The small molecule below binds the protein below.
Small molecule (SMILES): CC(=O)N[C@@H]1[C@@H](O)[C@H](O)[C@@H](CO)O[C@H]1O

Sequence of chain 1.C:
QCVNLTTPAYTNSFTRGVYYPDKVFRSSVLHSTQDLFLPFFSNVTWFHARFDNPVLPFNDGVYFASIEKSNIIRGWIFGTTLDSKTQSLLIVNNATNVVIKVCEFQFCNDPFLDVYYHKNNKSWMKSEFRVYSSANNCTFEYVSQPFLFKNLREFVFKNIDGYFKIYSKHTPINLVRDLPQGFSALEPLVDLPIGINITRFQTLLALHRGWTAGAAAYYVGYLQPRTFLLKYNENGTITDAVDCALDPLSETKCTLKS

Binding-site contacts:
Ligand atom C2 contacts residue ASN165 of chain 1.C at 2.5 Å.
Ligand atom C1 contacts residue ASN165 of chain 1.C at 1.5 Å.
Ligand atom N2 contacts residue ASN165 of chain 1.C at 3.0 Å (h-bond).
Ligand atom C7 contacts residue ASN165 of chain 1.C at 4.0 Å.
Ligand atom C3 contacts residue ASN165 of chain 1.C at 3.9 Å.
Ligand atom C4 contacts residue ASN165 of chain 1.C at 4.3 Å.
Ligand atom C8 contacts residue ASN164 of chain 1.C at 4.3 Å.
Ligand atom O7 contacts residue ASN165 of chain 1.C at 4.3 Å.
Ligand atom O7 contacts residue ASN164 of chain 1.C at 3.6 Å.
Ligand atom O5 contacts residue ASN165 of chain 1.C at 2.4 Å (h-bond).
Ligand atom C7 contacts residue ASN164 of chain 1.C at 4.1 Å.
Ligand atom C5 contacts residue ASN165 of chain 1.C at 3.7 Å.